Sequence of chain 1.B:
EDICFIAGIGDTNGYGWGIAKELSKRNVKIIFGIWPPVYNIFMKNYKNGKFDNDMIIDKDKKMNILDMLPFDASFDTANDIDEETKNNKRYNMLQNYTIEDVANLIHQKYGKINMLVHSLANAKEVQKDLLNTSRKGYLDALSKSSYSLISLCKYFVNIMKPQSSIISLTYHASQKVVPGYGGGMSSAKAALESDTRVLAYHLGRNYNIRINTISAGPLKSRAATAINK

Sequence of chain 1.D:
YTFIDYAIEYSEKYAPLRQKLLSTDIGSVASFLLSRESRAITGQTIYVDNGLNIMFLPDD

The small molecule below binds the protein below.
Small molecule (SMILES): Cc1ccccc1-c1ccc(Oc2ccc(Cl)cc2Cl)c(O)c1

Binding-site contacts:
Ligand atom C8 contacts residue NAD1 of chain 1.G at 3.4 Å.
Ligand atom C7 contacts residue NAD1 of chain 1.G at 3.4 Å.
Ligand atom C21 contacts residue TYR171 of chain 1.B at 3.2 Å (hydrophobic).
Ligand atom C20 contacts residue TYR171 of chain 1.B at 2.5 Å (hydrophobic).
Ligand atom C7 contacts residue TYR181 of chain 1.B at 3.3 Å (hydrophobic).
Ligand atom C3 contacts residue ALA121 of chain 1.B at 3.7 Å (hydrophobic).
Ligand atom C10 contacts residue ALA224 of chain 1.B at 3.7 Å (hydrophobic).
Ligand atom C9 contacts residue NAD1 of chain 1.G at 3.3 Å.
Ligand atom O1 contacts residue NAD1 of chain 1.G at 3.0 Å.
Ligand atom C10 contacts residue NAD1 of chain 1.G at 3.3 Å.
Ligand atom C22 contacts residue TYR171 of chain 1.B at 3.5 Å (hydrophobic).
Ligand atom C17 contacts residue TYR171 of chain 1.B at 3.7 Å (hydrophobic).
Ligand atom C20 contacts residue ALA7 of chain 1.D at 3.1 Å (hydrophobic).
Ligand atom CLL1 contacts residue ALA121 of chain 1.B at 3.6 Å.
Ligand atom C5 contacts residue MET185 of chain 1.B at 3.7 Å (hydrophobic).
Ligand atom C19 contacts residue TYR171 of chain 1.B at 2.7 Å (hydrophobic).
Ligand atom C21 contacts residue PRO218 of chain 1.B at 2.8 Å (hydrophobic).
Ligand atom C1 contacts residue NAD1 of chain 1.G at 3.6 Å.
Ligand atom C22 contacts residue PRO218 of chain 1.B at 3.5 Å (hydrophobic).
Ligand atom C12 contacts residue NAD1 of chain 1.G at 3.3 Å.
Ligand atom CLL1 contacts residue NAD1 of chain 1.G at 3.3 Å.
Ligand atom C18 contacts residue PHE3 of chain 1.D at 2.9 Å (hydrophobic).
Ligand atom C18 contacts residue TYR171 of chain 1.B at 3.5 Å (hydrophobic).
Ligand atom O2 contacts residue NAD1 of chain 1.G at 2.5 Å (h-bond).
Ligand atom C19 contacts residue PHE3 of chain 1.D at 2.7 Å (hydrophobic).
Ligand atom C20 contacts residue PRO218 of chain 1.B at 3.6 Å (hydrophobic).
Ligand atom CLL2 contacts residue ALA123 of chain 1.B at 3.3 Å.
Ligand atom C23 contacts residue PHE3 of chain 1.D at 2.5 Å (hydrophobic).
Ligand atom CLL1 contacts residue ALA223 of chain 1.B at 3.2 Å.
Ligand atom C7 contacts residue TYR171 of chain 1.B at 3.7 Å (hydrophobic).
Ligand atom C2 contacts residue ALA121 of chain 1.B at 3.6 Å (hydrophobic).
Ligand atom C22 contacts residue NAD1 of chain 1.G at 3.0 Å.
Ligand atom O2 contacts residue TYR181 of chain 1.B at 2.4 Å (h-bond).
Ligand atom C11 contacts residue NAD1 of chain 1.G at 3.0 Å.
Ligand atom CLL2 contacts residue ASN122 of chain 1.B at 3.7 Å.
Ligand atom C2 contacts residue ALA223 of chain 1.B at 3.5 Å (hydrophobic).
Ligand atom C23 contacts residue ILE227 of chain 1.B at 3.8 Å (hydrophobic).
Ligand atom C23 contacts residue TYR181 of chain 1.B at 3.0 Å (hydrophobic).
Ligand atom C17 contacts residue NAD1 of chain 1.G at 3.6 Å.
Ligand atom C8 contacts residue TYR181 of chain 1.B at 3.3 Å (hydrophobic).